The protein below binds the small molecule below.
Small molecule (SMILES): COC(=O)COc1ccc(C#N)cc1

Binding-site contacts:
Ligand atom C09 contacts residue THR159 of chain 1.A at 3.4 Å.
Ligand atom N14 contacts residue ILE214 of chain 1.A at 3.8 Å.
Ligand atom C05 contacts residue HIS312 of chain 1.A at 3.8 Å.
Ligand atom C08 contacts residue PHE191 of chain 1.A at 3.2 Å (hydrophobic).
Ligand atom O02 contacts residue GLY49 of chain 1.A at 4.1 Å.
Ligand atom O06 contacts residue ALA156 of chain 1.A at 3.5 Å (h-bond).
Ligand atom C08 contacts residue ALA156 of chain 1.A at 3.3 Å (hydrophobic).
Ligand atom O02 contacts residue ALA156 of chain 1.A at 3.3 Å (h-bond).
Ligand atom C03 contacts residue TRP51 of chain 1.A at 3.7 Å (hydrophobic).
Ligand atom C05 contacts residue SER155 of chain 1.A at 3.9 Å.
Ligand atom C01 contacts residue ALA156 of chain 1.A at 3.0 Å (hydrophobic).
Ligand atom C07 contacts residue SER155 of chain 1.A at 4.0 Å.
Ligand atom C01 contacts residue TRP51 of chain 1.A at 2.7 Å (hydrophobic).
Ligand atom C12 contacts residue TRP51 of chain 1.A at 3.5 Å (hydrophobic).
Ligand atom C07 contacts residue ALA156 of chain 1.A at 3.6 Å (hydrophobic).
Ligand atom C05 contacts residue TRP51 of chain 1.A at 3.8 Å (hydrophobic).
Ligand atom C03 contacts residue SER155 of chain 1.A at 3.5 Å.
Ligand atom C08 contacts residue THR159 of chain 1.A at 3.8 Å.
Ligand atom C05 contacts residue ALA265 of chain 1.A at 3.7 Å (hydrophobic).
Ligand atom O06 contacts residue PHE191 of chain 1.A at 3.8 Å.
Ligand atom C08 contacts residue SER155 of chain 1.A at 3.6 Å.
Ligand atom C11 contacts residue TYR52 of chain 1.A at 4.0 Å (hydrophobic).
Ligand atom C03 contacts residue HIS312 of chain 1.A at 4.0 Å.
Ligand atom C11 contacts residue TRP51 of chain 1.A at 3.7 Å (hydrophobic).
Ligand atom O02 contacts residue SER155 of chain 1.A at 2.8 Å (h-bond).
Ligand atom C13 contacts residue TYR52 of chain 1.A at 3.9 Å (hydrophobic).
Ligand atom N14 contacts residue PHE242 of chain 1.A at 3.7 Å.
Ligand atom C13 contacts residue VAL110 of chain 1.A at 3.9 Å (hydrophobic).
Ligand atom C01 contacts residue SER155 of chain 1.A at 3.5 Å.
Ligand atom C09 contacts residue PHE191 of chain 1.A at 3.6 Å (hydrophobic).
Ligand atom O04 contacts residue TRP51 of chain 1.A at 3.1 Å (h-bond).
Ligand atom N14 contacts residue TYR52 of chain 1.A at 3.9 Å.
Ligand atom O06 contacts residue SER155 of chain 1.A at 3.5 Å.
Ligand atom C09 contacts residue ALA156 of chain 1.A at 3.8 Å (hydrophobic).
Ligand atom C01 contacts residue GLY50 of chain 1.A at 3.1 Å.
Ligand atom O02 contacts residue TRP51 of chain 1.A at 3.3 Å (h-bond).
Ligand atom O04 contacts residue HIS312 of chain 1.A at 3.7 Å.
Ligand atom C07 contacts residue PHE191 of chain 1.A at 3.8 Å (hydrophobic).
Ligand atom O02 contacts residue GLY50 of chain 1.A at 3.1 Å (h-bond).
Ligand atom N14 contacts residue VAL110 of chain 1.A at 3.6 Å.

Sequence of chain 1.A:
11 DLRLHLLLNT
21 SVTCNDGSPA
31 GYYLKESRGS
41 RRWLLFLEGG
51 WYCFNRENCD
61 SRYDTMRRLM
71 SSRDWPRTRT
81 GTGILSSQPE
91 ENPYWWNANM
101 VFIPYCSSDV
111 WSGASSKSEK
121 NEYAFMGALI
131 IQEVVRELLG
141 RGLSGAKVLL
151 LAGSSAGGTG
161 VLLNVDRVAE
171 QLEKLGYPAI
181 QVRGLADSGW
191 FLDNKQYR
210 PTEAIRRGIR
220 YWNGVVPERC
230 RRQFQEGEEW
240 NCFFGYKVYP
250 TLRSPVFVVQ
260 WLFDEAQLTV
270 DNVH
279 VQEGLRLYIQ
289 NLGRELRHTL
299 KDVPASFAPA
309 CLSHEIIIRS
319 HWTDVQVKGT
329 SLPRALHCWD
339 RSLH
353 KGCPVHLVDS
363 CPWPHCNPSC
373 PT